Sequence of chain 1.A:
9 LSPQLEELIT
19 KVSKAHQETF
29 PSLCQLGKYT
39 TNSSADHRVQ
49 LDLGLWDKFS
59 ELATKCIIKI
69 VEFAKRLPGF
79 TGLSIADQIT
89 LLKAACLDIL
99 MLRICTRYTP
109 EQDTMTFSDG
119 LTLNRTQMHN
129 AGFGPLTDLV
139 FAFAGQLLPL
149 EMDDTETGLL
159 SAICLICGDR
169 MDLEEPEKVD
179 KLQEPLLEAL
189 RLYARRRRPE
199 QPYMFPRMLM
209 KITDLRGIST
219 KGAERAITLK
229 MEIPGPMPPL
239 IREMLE

Binding-site contacts:
Ligand atom C9 contacts residue LEU98 of chain 1.A at 4.0 Å (hydrophobic).
Ligand atom C8 contacts residue PHE57 of chain 1.A at 3.4 Å (hydrophobic).
Ligand atom O1 contacts residue ARG105 of chain 1.A at 2.8 Å (salt-bridge).
Ligand atom C19 contacts residue PHE131 of chain 1.A at 3.9 Å (hydrophobic).
Ligand atom C20 contacts residue LEU60 of chain 1.A at 3.8 Å (hydrophobic).
Ligand atom C12 contacts residue LEU98 of chain 1.A at 3.7 Å (hydrophobic).
Ligand atom C19 contacts residue LEU95 of chain 1.A at 4.1 Å (hydrophobic).
Ligand atom C15 contacts residue PHE115 of chain 1.A at 3.8 Å (hydrophobic).
Ligand atom C4 contacts residue ILE239 of chain 1.A at 3.8 Å (hydrophobic).
Ligand atom O1 contacts residue PHE115 of chain 1.A at 3.9 Å.
Ligand atom C20 contacts residue PHE115 of chain 1.A at 3.7 Å (hydrophobic).
Ligand atom C19 contacts residue MET99 of chain 1.A at 3.7 Å (hydrophobic).
Ligand atom C3 contacts residue TRP54 of chain 1.A at 3.9 Å (hydrophobic).
Ligand atom C11 contacts residue LEU98 of chain 1.A at 4.0 Å (hydrophobic).
Ligand atom C3 contacts residue LEU227 of chain 1.A at 3.6 Å (hydrophobic).
Ligand atom C14 contacts residue PHE115 of chain 1.A at 3.7 Å (hydrophobic).
Ligand atom C6 contacts residue PHE57 of chain 1.A at 3.8 Å (hydrophobic).
Ligand atom C5 contacts residue PHE57 of chain 1.A at 3.9 Å (hydrophobic).
Ligand atom C18 contacts residue ALA61 of chain 1.A at 3.6 Å (hydrophobic).
Ligand atom C7 contacts residue PHE57 of chain 1.A at 3.9 Å (hydrophobic).
Ligand atom C18 contacts residue MET242 of chain 1.A at 4.0 Å (hydrophobic).
Ligand atom C15 contacts residue SER116 of chain 1.A at 3.5 Å.
Ligand atom C2 contacts residue LEU227 of chain 1.A at 4.0 Å (hydrophobic).
Ligand atom O1 contacts residue SER116 of chain 1.A at 2.7 Å (h-bond).
Ligand atom O2 contacts residue SER116 of chain 1.A at 3.0 Å (h-bond).
Ligand atom C12 contacts residue ILE102 of chain 1.A at 3.8 Å (hydrophobic).
Ligand atom C17 contacts residue PHE131 of chain 1.A at 4.1 Å (hydrophobic).
Ligand atom C17 contacts residue PHE57 of chain 1.A at 4.0 Å (hydrophobic).
Ligand atom C10 contacts residue ILE102 of chain 1.A at 3.8 Å (hydrophobic).
Ligand atom C11 contacts residue PHE57 of chain 1.A at 4.0 Å (hydrophobic).
Ligand atom C7 contacts residue LEU95 of chain 1.A at 3.8 Å (hydrophobic).
Ligand atom C20 contacts residue ALA61 of chain 1.A at 3.6 Å (hydrophobic).
Ligand atom C10 contacts residue LEU98 of chain 1.A at 3.6 Å (hydrophobic).
Ligand atom O2 contacts residue PHE115 of chain 1.A at 3.5 Å.
Ligand atom C9 contacts residue PHE131 of chain 1.A at 3.8 Å (hydrophobic).
Ligand atom C13 contacts residue PHE115 of chain 1.A at 3.7 Å (hydrophobic).
Ligand atom C16 contacts residue GLY220 of chain 1.A at 3.5 Å.
Ligand atom C8 contacts residue PHE131 of chain 1.A at 3.9 Å (hydrophobic).
Ligand atom C15 contacts residue ARG105 of chain 1.A at 3.8 Å.
Ligand atom C18 contacts residue PHE57 of chain 1.A at 4.0 Å (hydrophobic).

The protein below binds the small molecule below.
Small molecule (SMILES): CC1=C(/C=C/C(C)=C\C=C\C(C)=C\C(=O)O)C(C)(C)CCC1